Sequence of chain 1.A:
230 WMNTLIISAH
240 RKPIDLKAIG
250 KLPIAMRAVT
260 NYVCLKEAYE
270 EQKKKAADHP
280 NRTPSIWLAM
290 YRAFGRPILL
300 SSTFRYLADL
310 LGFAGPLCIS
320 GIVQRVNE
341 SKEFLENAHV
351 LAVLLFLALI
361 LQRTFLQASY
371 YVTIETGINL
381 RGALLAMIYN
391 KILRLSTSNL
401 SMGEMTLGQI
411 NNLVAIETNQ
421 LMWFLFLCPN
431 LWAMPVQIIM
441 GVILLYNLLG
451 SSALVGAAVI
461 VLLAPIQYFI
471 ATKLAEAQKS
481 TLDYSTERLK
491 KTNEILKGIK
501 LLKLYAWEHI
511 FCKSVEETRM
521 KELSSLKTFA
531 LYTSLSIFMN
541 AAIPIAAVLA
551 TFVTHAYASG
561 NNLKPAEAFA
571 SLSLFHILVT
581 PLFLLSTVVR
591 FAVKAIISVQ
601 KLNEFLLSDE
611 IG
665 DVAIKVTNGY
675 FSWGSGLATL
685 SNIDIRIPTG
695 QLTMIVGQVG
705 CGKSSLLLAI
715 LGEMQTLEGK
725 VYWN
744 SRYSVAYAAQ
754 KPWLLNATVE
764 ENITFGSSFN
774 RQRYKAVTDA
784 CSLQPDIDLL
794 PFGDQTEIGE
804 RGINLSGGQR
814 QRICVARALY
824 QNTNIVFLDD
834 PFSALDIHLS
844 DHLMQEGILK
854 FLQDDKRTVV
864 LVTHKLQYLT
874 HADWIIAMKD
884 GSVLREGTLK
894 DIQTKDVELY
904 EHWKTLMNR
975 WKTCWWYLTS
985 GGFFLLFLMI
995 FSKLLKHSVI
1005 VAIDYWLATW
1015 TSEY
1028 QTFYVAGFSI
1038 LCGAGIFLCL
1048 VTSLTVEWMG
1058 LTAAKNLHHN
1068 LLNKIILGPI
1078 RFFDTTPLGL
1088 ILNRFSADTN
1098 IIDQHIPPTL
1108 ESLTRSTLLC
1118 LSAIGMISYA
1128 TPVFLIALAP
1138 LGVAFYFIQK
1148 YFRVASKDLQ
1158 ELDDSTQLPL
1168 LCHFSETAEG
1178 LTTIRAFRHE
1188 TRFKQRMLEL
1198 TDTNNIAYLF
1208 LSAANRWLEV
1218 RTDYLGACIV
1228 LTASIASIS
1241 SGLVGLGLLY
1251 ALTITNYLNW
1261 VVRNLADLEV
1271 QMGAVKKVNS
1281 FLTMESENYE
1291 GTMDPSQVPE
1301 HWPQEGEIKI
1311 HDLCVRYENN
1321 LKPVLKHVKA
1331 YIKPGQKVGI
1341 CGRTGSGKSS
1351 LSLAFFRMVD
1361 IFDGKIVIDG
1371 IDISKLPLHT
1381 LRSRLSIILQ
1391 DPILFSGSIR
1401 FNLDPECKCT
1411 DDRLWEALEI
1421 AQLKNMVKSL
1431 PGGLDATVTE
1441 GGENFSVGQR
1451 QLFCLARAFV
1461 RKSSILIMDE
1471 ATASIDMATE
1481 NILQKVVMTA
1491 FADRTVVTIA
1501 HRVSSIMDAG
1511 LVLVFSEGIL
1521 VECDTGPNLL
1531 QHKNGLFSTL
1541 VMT

Binding-site contacts:
Ligand atom C10 contacts residue VAL548 of chain 1.A at 3.5 Å (hydrophobic).
Ligand atom C15 contacts residue LEU1116 of chain 1.A at 3.4 Å (hydrophobic).
Ligand atom C9 contacts residue ILE1004 of chain 1.A at 3.6 Å (hydrophobic).
Ligand atom N2 contacts residue ILE1004 of chain 1.A at 3.8 Å.
Ligand atom N5 contacts residue VAL579 of chain 1.A at 3.8 Å.
Ligand atom C9 contacts residue ILE1007 of chain 1.A at 3.9 Å (hydrophobic).
Ligand atom C17 contacts residue VAL579 of chain 1.A at 3.9 Å (hydrophobic).
Ligand atom C8 contacts residue ASP1008 of chain 1.A at 3.5 Å.
Ligand atom N1 contacts residue ASP1008 of chain 1.A at 3.3 Å (salt-bridge).
Ligand atom C16 contacts residue LEU1116 of chain 1.A at 3.2 Å (hydrophobic).
Ligand atom C11 contacts residue ILE1004 of chain 1.A at 3.4 Å (hydrophobic).
Ligand atom C7 contacts residue ILE545 of chain 1.A at 3.7 Å (hydrophobic).
Ligand atom C8 contacts residue ILE1007 of chain 1.A at 3.3 Å (hydrophobic).
Ligand atom N1 contacts residue ILE1004 of chain 1.A at 3.8 Å.
Ligand atom N3 contacts residue ILE1004 of chain 1.A at 3.5 Å.
Ligand atom C17 contacts residue ILE1004 of chain 1.A at 4.0 Å (hydrophobic).
Ligand atom C13 contacts residue TYR1250 of chain 1.A at 3.4 Å (hydrophobic).
Ligand atom C15 contacts residue TYR1250 of chain 1.A at 3.4 Å (hydrophobic).
Ligand atom C8 contacts residue VAL548 of chain 1.A at 4.0 Å (hydrophobic).
Ligand atom N4 contacts residue TYR1257 of chain 1.A at 3.4 Å.
Ligand atom N4 contacts residue HIS576 of chain 1.A at 4.1 Å.
Ligand atom N5 contacts residue ARG1112 of chain 1.A at 3.7 Å.
Ligand atom N2 contacts residue ASP1008 of chain 1.A at 3.2 Å (salt-bridge).
Ligand atom C10 contacts residue VAL579 of chain 1.A at 3.8 Å (hydrophobic).
Ligand atom C10 contacts residue PRO544 of chain 1.A at 4.0 Å (hydrophobic).
Ligand atom C6 contacts residue ILE1007 of chain 1.A at 4.2 Å (hydrophobic).
Ligand atom C11 contacts residue ASP1008 of chain 1.A at 4.1 Å.
Ligand atom C16 contacts residue THR1253 of chain 1.A at 3.8 Å.
Ligand atom C16 contacts residue TYR1257 of chain 1.A at 3.4 Å (hydrophobic).
Ligand atom C13 contacts residue HIS576 of chain 1.A at 3.9 Å.
Ligand atom C12 contacts residue HIS576 of chain 1.A at 3.5 Å.
Ligand atom N2 contacts residue HIS576 of chain 1.A at 3.4 Å (h-bond).
Ligand atom C13 contacts residue ILE1004 of chain 1.A at 4.1 Å (hydrophobic).
Ligand atom C12 contacts residue ASP1008 of chain 1.A at 3.8 Å.
Ligand atom N4 contacts residue LEU1116 of chain 1.A at 3.9 Å.
Ligand atom C9 contacts residue ILE545 of chain 1.A at 3.5 Å (hydrophobic).
Ligand atom C13 contacts residue ASP1008 of chain 1.A at 3.6 Å.
Ligand atom C14 contacts residue HIS576 of chain 1.A at 3.6 Å.
Ligand atom C6 contacts residue ASP1008 of chain 1.A at 4.0 Å.
Ligand atom C7 contacts residue PRO544 of chain 1.A at 4.0 Å (hydrophobic).

This protein binds this small molecule.
Small molecule (SMILES): CCC(C)(C)/N=C(\NC#N)Nc1cccnc1